Binding-site contacts:
Ligand atom C5 contacts residue ASN225 of chain 1.B at 3.5 Å.
Ligand atom C6 contacts residue LEU228 of chain 1.B at 4.5 Å (hydrophobic).
Ligand atom C7 contacts residue ASN225 of chain 1.B at 3.7 Å.
Ligand atom O7 contacts residue ASN225 of chain 1.B at 3.8 Å.
Ligand atom N2 contacts residue ASN225 of chain 1.B at 3.1 Å (h-bond).
Ligand atom O5 contacts residue ASN225 of chain 1.B at 2.3 Å (h-bond).
Ligand atom O5 contacts residue LEU228 of chain 1.B at 4.2 Å.
Ligand atom C4 contacts residue ASN225 of chain 1.B at 4.1 Å.
Ligand atom O5 contacts residue SER227 of chain 1.B at 3.9 Å.
Ligand atom C1 contacts residue ASN225 of chain 1.B at 1.4 Å.
Ligand atom C2 contacts residue ASN225 of chain 1.B at 2.5 Å.
Ligand atom O6 contacts residue LEU228 of chain 1.B at 4.3 Å.
Ligand atom C3 contacts residue ASN225 of chain 1.B at 3.8 Å.
Ligand atom C1 contacts residue SER227 of chain 1.B at 4.3 Å.
Ligand atom C6 contacts residue SER227 of chain 1.B at 3.8 Å.
Ligand atom C5 contacts residue SER227 of chain 1.B at 3.8 Å.

Sequence of chain 1.B:
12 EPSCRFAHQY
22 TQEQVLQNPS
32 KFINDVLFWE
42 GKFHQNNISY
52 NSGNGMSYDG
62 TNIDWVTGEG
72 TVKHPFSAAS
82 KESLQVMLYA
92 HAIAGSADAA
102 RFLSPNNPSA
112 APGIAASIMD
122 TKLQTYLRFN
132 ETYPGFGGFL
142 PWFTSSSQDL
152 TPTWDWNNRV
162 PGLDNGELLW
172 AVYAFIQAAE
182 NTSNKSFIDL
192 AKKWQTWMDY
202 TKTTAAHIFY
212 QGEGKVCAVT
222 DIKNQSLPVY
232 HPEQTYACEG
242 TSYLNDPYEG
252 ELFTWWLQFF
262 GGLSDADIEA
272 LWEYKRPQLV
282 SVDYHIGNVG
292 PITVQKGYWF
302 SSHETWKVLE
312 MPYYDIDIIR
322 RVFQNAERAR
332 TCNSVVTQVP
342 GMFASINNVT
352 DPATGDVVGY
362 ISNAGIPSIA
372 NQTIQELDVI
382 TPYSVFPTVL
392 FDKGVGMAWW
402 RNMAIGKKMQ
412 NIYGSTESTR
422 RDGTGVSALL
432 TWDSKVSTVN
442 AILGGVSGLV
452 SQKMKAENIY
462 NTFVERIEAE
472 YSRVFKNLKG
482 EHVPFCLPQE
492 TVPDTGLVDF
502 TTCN

This protein binds this small molecule.
Small molecule (SMILES): CC(=O)N[C@@H]1[C@@H](O)[C@H](O)[C@@H](CO)O[C@H]1O